Sequence of chain 2.B:
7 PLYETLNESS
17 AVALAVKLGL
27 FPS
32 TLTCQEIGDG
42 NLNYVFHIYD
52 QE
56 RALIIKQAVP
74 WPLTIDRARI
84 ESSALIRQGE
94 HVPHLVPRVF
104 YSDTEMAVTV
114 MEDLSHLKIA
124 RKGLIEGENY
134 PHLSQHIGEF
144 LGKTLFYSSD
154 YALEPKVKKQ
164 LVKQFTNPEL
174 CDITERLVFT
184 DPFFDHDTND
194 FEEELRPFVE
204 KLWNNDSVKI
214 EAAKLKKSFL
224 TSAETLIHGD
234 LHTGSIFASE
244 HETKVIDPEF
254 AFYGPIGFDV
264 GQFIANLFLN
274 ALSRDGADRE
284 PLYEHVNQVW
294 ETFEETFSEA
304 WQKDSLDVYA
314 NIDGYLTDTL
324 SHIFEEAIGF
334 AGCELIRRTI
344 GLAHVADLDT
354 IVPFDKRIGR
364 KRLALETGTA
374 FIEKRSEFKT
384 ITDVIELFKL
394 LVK

Binding-site contacts:
Ligand atom O2B contacts residue ASN44 of chain 2.B at 3.4 Å (h-bond).
Ligand atom O2G contacts residue MG1 of chain 2.G at 2.3 Å.
Ligand atom N6 contacts residue GLU115 of chain 2.B at 3.0 Å (salt-bridge).
Ligand atom O2G contacts residue ASP250 of chain 2.B at 3.2 Å (salt-bridge).
Ligand atom O2B contacts residue LYS61 of chain 2.B at 3.0 Å (salt-bridge).
Ligand atom N6 contacts residue MET114 of chain 2.B at 3.5 Å (h-bond).
Ligand atom O3' contacts residue ILE122 of chain 2.B at 3.7 Å.
Ligand atom C6 contacts residue GLU115 of chain 2.B at 3.8 Å.
Ligand atom O2B contacts residue ASP250 of chain 2.B at 3.3 Å (salt-bridge).
Ligand atom N9 contacts residue VAL46 of chain 2.B at 3.8 Å.
Ligand atom C2' contacts residue PHE240 of chain 2.B at 3.6 Å (hydrophobic).
Ligand atom N1 contacts residue ASP116 of chain 2.B at 3.7 Å.
Ligand atom O2A contacts residue ILE249 of chain 2.B at 3.8 Å.
Ligand atom O2G contacts residue GLU252 of chain 2.B at 3.7 Å.
Ligand atom N3 contacts residue PHE240 of chain 2.B at 3.7 Å.
Ligand atom C2 contacts residue ILE59 of chain 2.B at 3.7 Å (hydrophobic).
Ligand atom C6 contacts residue LEU117 of chain 2.B at 3.8 Å (hydrophobic).
Ligand atom O2B contacts residue MG1 of chain 2.G at 1.9 Å.
Ligand atom N1 contacts residue ILE59 of chain 2.B at 3.3 Å.
Ligand atom C8 contacts residue VAL46 of chain 2.B at 3.7 Å (hydrophobic).
Ligand atom O4' contacts residue ILE38 of chain 2.B at 3.8 Å.
Ligand atom O1A contacts residue LYS61 of chain 2.B at 3.2 Å (salt-bridge).
Ligand atom O3A contacts residue LYS61 of chain 2.B at 3.6 Å.
Ligand atom PB contacts residue ASN44 of chain 2.B at 3.7 Å.
Ligand atom C5 contacts residue PHE240 of chain 2.B at 3.7 Å (hydrophobic).
Ligand atom PB contacts residue MG1 of chain 2.G at 3.2 Å.
Ligand atom C2 contacts residue ASP116 of chain 2.B at 3.6 Å.
Ligand atom PG contacts residue MG1 of chain 2.G at 3.1 Å.
Ligand atom C2 contacts residue LEU117 of chain 2.B at 3.3 Å (hydrophobic).
Ligand atom O1G contacts residue MG1 of chain 2.G at 3.4 Å.
Ligand atom C3B contacts residue MG1 of chain 2.G at 3.4 Å.
Ligand atom N1 contacts residue LEU117 of chain 2.B at 2.8 Å (h-bond).
Ligand atom O4' contacts residue VAL46 of chain 2.B at 3.8 Å.
Ligand atom C5' contacts residue ASP40 of chain 2.B at 3.4 Å.
Ligand atom C2 contacts residue SER118 of chain 2.B at 3.5 Å.
Ligand atom C6 contacts residue ILE59 of chain 2.B at 3.5 Å (hydrophobic).
Ligand atom O1B contacts residue ASN44 of chain 2.B at 2.9 Å (h-bond).
Ligand atom N1 contacts residue GLU115 of chain 2.B at 3.8 Å.
Ligand atom C4' contacts residue ASP40 of chain 2.B at 3.7 Å.
Ligand atom C4 contacts residue PHE240 of chain 2.B at 3.7 Å (hydrophobic).

This small molecule binds to this protein.
Small molecule (SMILES): Nc1ncnc2c1ncn2[C@@H]1O[C@H](CO[P](=O)(O)O[P](=O)(O)CP(=O)(O)O)[C@@H](O)[C@H]1O